The small molecule below binds the protein below.
Small molecule (SMILES): CC(=O)N[C@@H]1[C@@H](O)[C@H](O)[C@@H](CO)O[C@@H]1O

Binding-site contacts:
Ligand atom C2 contacts residue ASN304 of chain 1.B at 4.0 Å.
Ligand atom C7 contacts residue ASN304 of chain 1.B at 3.5 Å.
Ligand atom O5 contacts residue ASN304 of chain 1.B at 4.3 Å.
Ligand atom O1 contacts residue ASN304 of chain 1.B at 3.4 Å (h-bond).
Ligand atom N2 contacts residue ASN304 of chain 1.B at 3.8 Å.
Ligand atom C1 contacts residue ASN304 of chain 1.B at 3.4 Å.
Ligand atom O7 contacts residue ASN304 of chain 1.B at 2.6 Å (h-bond).

Sequence of chain 1.B:
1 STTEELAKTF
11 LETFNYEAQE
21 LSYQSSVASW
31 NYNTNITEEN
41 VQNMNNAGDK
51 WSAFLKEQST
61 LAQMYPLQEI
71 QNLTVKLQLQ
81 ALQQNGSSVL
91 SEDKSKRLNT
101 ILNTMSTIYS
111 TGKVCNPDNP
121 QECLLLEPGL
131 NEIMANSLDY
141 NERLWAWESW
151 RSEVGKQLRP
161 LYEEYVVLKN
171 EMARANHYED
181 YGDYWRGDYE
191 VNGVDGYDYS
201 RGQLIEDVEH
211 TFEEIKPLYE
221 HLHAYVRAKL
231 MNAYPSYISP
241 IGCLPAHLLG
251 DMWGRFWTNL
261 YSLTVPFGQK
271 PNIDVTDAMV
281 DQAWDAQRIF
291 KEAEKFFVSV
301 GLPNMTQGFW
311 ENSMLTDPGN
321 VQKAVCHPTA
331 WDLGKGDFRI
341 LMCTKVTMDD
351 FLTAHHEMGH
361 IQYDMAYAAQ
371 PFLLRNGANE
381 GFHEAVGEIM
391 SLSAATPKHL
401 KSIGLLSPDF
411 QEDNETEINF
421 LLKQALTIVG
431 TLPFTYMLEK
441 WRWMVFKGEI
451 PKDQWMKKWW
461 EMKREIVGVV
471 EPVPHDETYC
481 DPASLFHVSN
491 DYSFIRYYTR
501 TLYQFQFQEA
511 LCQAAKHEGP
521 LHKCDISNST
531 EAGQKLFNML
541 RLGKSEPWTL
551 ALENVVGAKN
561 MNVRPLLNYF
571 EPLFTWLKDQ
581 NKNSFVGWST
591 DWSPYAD